Binding-site contacts:
Ligand atom C1 contacts residue THR322 of chain 1.B at 3.3 Å.
Ligand atom O1A contacts residue TYR320 of chain 1.B at 4.0 Å.
Ligand atom C7 contacts residue TYR321 of chain 1.B at 4.0 Å (hydrophobic).
Ligand atom O8 contacts residue TYR321 of chain 1.B at 3.8 Å.
Ligand atom O6 contacts residue SER258 of chain 1.B at 3.6 Å.
Ligand atom N5 contacts residue TYR320 of chain 1.B at 3.0 Å (h-bond).
Ligand atom C4 contacts residue TYR320 of chain 1.B at 3.5 Å (hydrophobic).
Ligand atom C11 contacts residue TYR320 of chain 1.B at 4.0 Å (hydrophobic).
Ligand atom C3 contacts residue TYR320 of chain 1.B at 4.0 Å (hydrophobic).
Ligand atom O1B contacts residue TYR320 of chain 1.B at 3.3 Å.
Ligand atom C11 contacts residue ASN312 of chain 1.B at 3.4 Å.
Ligand atom C10 contacts residue TYR320 of chain 1.B at 3.9 Å (hydrophobic).
Ligand atom O1B contacts residue THR322 of chain 1.B at 2.6 Å (h-bond).
Ligand atom C6 contacts residue TYR320 of chain 1.B at 3.8 Å (hydrophobic).
Ligand atom C11 contacts residue HIS319 of chain 1.B at 4.0 Å.
Ligand atom O6 contacts residue THR322 of chain 1.B at 4.1 Å.
Ligand atom C5 contacts residue TYR320 of chain 1.B at 3.6 Å (hydrophobic).
Ligand atom N5 contacts residue ASN312 of chain 1.B at 4.3 Å.
Ligand atom O1A contacts residue TYR321 of chain 1.B at 3.5 Å.
Ligand atom C7 contacts residue ASN312 of chain 1.B at 3.8 Å.
Ligand atom C6 contacts residue ASN260 of chain 1.B at 3.8 Å.
Ligand atom N5 contacts residue TYR321 of chain 1.B at 4.0 Å.
Ligand atom C11 contacts residue TYR321 of chain 1.B at 3.6 Å (hydrophobic).
Ligand atom O7 contacts residue ASN312 of chain 1.B at 3.6 Å (h-bond).
Ligand atom C9 contacts residue TYR321 of chain 1.B at 4.2 Å (hydrophobic).
Ligand atom O6 contacts residue ASN260 of chain 1.B at 3.1 Å (h-bond).
Ligand atom O5 contacts residue ASN260 of chain 1.B at 3.7 Å.
Ligand atom C10 contacts residue ASN312 of chain 1.B at 3.7 Å.
Ligand atom C6 contacts residue THR322 of chain 1.B at 3.9 Å.
Ligand atom O10 contacts residue ASN312 of chain 1.B at 3.7 Å.
Ligand atom C10 contacts residue TYR321 of chain 1.B at 4.2 Å (hydrophobic).
Ligand atom O1A contacts residue THR322 of chain 1.B at 2.6 Å (h-bond).
Ligand atom C8 contacts residue ARG323 of chain 1.B at 4.0 Å.
Ligand atom O9 contacts residue ARG323 of chain 1.B at 2.7 Å (salt-bridge).
Ligand atom C8 contacts residue TYR321 of chain 1.B at 4.2 Å (hydrophobic).
Ligand atom C9 contacts residue ARG323 of chain 1.B at 3.5 Å.
Ligand atom O4 contacts residue TYR320 of chain 1.B at 3.4 Å.
Ligand atom O1A contacts residue ARG323 of chain 1.B at 4.0 Å.
Ligand atom C1 contacts residue TYR320 of chain 1.B at 4.2 Å (hydrophobic).
Ligand atom O8 contacts residue ARG323 of chain 1.B at 2.9 Å (salt-bridge).

Sequence of chain 1.B:
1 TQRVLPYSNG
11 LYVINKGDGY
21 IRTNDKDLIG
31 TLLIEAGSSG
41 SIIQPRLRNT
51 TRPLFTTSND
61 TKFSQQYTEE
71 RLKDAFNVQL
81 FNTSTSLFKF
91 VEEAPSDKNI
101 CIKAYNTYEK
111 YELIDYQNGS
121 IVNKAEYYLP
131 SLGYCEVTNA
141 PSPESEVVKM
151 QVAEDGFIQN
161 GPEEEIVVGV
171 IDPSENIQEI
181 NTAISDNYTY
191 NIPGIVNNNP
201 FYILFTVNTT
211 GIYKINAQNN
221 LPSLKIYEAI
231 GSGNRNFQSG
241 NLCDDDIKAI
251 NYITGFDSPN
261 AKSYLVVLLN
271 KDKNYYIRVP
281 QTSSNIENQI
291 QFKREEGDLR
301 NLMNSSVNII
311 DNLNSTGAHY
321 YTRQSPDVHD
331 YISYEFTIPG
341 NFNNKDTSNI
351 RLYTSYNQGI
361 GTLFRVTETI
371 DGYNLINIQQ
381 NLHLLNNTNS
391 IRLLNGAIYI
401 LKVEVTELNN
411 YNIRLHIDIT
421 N

The protein below binds the small molecule below.
Small molecule (SMILES): CC(=O)N[C@H]1[C@H]([C@H](O)[C@H](O)CO)O[C@@](O[C@H]2[C@@H](O)[C@@H](CO)O[C@@H](O[C@H]3[C@H](O)[C@@H](O)[C@@H](O)O[C@@H]3CO)[C@@H]2O)(C(=O)O)C[C@@H]1O